A small-molecule ligand and the protein it binds are described below.
Small molecule (SMILES): CC(=O)N[C@H]1[C@H](O[C@H]2[C@H](O)[C@@H](NC(C)=O)CO[C@@H]2CO)O[C@H](CO)[C@@H](O)[C@@H]1O

Binding-site contacts:
Ligand atom C5 contacts residue ASN65 of chain 2.A at 3.7 Å.
Ligand atom O7 contacts residue TRP357 of chain 2.A at 3.8 Å.
Ligand atom C7 contacts residue ASN65 of chain 2.A at 3.0 Å.
Ligand atom C3 contacts residue TRP357 of chain 2.A at 3.8 Å (hydrophobic).
Ligand atom C4 contacts residue ASN65 of chain 2.A at 4.2 Å.
Ligand atom C2 contacts residue TRP357 of chain 2.A at 4.3 Å (hydrophobic).
Ligand atom C8 contacts residue ASN65 of chain 2.A at 2.6 Å.
Ligand atom N2 contacts residue ASN65 of chain 2.A at 2.8 Å (h-bond).
Ligand atom C8 contacts residue TYR386 of chain 4.A at 3.7 Å (hydrophobic).
Ligand atom N2 contacts residue TRP357 of chain 2.A at 3.7 Å.
Ligand atom O5 contacts residue TRP357 of chain 2.A at 4.3 Å.
Ligand atom C7 contacts residue TRP357 of chain 2.A at 4.4 Å (hydrophobic).
Ligand atom O7 contacts residue ASN65 of chain 2.A at 4.2 Å.
Ligand atom C5 contacts residue TRP357 of chain 2.A at 3.8 Å (hydrophobic).
Ligand atom O5 contacts residue ASN65 of chain 2.A at 2.4 Å (h-bond).
Ligand atom C1 contacts residue ASN65 of chain 2.A at 1.5 Å.
Ligand atom C2 contacts residue ASN65 of chain 2.A at 2.4 Å.
Ligand atom C4 contacts residue TRP357 of chain 2.A at 4.2 Å (hydrophobic).
Ligand atom O4 contacts residue TRP357 of chain 2.A at 3.8 Å.
Ligand atom C3 contacts residue ASN65 of chain 2.A at 3.7 Å.
Ligand atom C1 contacts residue TRP357 of chain 2.A at 3.7 Å (hydrophobic).

Sequence of chain 4.A:
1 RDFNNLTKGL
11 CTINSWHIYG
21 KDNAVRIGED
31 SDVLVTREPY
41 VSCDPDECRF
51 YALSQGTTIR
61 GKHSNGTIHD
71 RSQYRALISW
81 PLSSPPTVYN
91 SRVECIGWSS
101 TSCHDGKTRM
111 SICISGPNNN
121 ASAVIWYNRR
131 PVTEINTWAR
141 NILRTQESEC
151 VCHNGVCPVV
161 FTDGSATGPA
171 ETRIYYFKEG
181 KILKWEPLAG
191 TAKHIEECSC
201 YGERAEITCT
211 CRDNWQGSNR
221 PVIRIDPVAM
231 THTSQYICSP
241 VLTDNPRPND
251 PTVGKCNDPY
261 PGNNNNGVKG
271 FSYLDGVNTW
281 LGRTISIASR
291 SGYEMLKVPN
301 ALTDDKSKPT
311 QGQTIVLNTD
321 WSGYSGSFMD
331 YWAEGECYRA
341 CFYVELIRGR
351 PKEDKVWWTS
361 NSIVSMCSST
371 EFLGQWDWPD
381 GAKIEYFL

Sequence of chain 2.A:
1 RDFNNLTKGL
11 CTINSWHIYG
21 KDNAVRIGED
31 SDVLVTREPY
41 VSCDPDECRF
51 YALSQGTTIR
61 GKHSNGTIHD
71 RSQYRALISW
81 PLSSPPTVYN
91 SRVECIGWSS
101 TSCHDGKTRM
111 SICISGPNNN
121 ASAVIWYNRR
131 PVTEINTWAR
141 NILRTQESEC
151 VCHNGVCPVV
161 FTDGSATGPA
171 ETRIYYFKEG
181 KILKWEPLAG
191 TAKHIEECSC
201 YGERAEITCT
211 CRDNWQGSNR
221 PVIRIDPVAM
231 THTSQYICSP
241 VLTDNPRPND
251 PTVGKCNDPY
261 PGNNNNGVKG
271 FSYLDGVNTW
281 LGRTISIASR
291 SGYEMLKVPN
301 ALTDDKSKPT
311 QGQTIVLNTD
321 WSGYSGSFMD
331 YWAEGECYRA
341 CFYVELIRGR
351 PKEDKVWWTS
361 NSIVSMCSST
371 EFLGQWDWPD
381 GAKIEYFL